The protein below binds the small molecule below.
Small molecule (SMILES): [N-]=[N+]=N[C@@H]1[C@H](O)[C@@H](COP(=O)(O)O)O[C@H]1n1ccc(N)nc1=O

Binding-site contacts:
Ligand atom C17 contacts residue PHE88 of chain 1.B at 3.8 Å (hydrophobic).
Ligand atom N13 contacts residue ARG171 of chain 1.B at 3.0 Å (salt-bridge).
Ligand atom O09 contacts residue THR34 of chain 1.B at 2.2 Å (h-bond).
Ligand atom N23 contacts residue HIS122 of chain 1.B at 2.9 Å (h-bond).
Ligand atom O10 contacts residue TYR70 of chain 1.B at 3.7 Å.
Ligand atom C19 contacts residue PHE119 of chain 1.B at 3.6 Å (hydrophobic).
Ligand atom C12 contacts residue TYR70 of chain 1.B at 3.6 Å (hydrophobic).
Ligand atom C12 contacts residue ARG171 of chain 1.B at 3.7 Å.
Ligand atom N23 contacts residue PHE119 of chain 1.B at 3.6 Å (h-bond).
Ligand atom O01 contacts residue ASP89 of chain 1.B at 2.3 Å (salt-bridge).
Ligand atom O09 contacts residue ILE142 of chain 1.B at 3.9 Å.
Ligand atom C18 contacts residue PHE119 of chain 1.B at 3.9 Å (hydrophobic).
Ligand atom O08 contacts residue ARG174 of chain 1.B at 3.9 Å.
Ligand atom N13 contacts residue ASP89 of chain 1.B at 2.6 Å (salt-bridge).
Ligand atom O07 contacts residue LYS38 of chain 1.B at 3.4 Å (salt-bridge).
Ligand atom N14 contacts residue ARG171 of chain 1.B at 3.0 Å (salt-bridge).
Ligand atom O07 contacts residue ILE142 of chain 1.B at 3.8 Å.
Ligand atom C03 contacts residue ARG171 of chain 1.B at 3.8 Å.
Ligand atom N13 contacts residue VAL194 of chain 1.B at 3.7 Å.
Ligand atom C12 contacts residue ASP89 of chain 1.B at 3.5 Å.
Ligand atom O05 contacts residue ILE142 of chain 1.B at 3.2 Å.
Ligand atom C04 contacts residue TYR70 of chain 1.B at 4.0 Å (hydrophobic).
Ligand atom P06 contacts residue ILE142 of chain 1.B at 4.0 Å.
Ligand atom C18 contacts residue PHE88 of chain 1.B at 3.8 Å (hydrophobic).
Ligand atom N14 contacts residue VAL194 of chain 1.B at 3.9 Å.
Ligand atom P06 contacts residue THR34 of chain 1.B at 3.7 Å.
Ligand atom O08 contacts residue ASP67 of chain 1.B at 3.7 Å.
Ligand atom O09 contacts residue ALA35 of chain 1.B at 3.7 Å.
Ligand atom C17 contacts residue TYR70 of chain 1.B at 3.3 Å (hydrophobic).
Ligand atom C02 contacts residue TYR70 of chain 1.B at 3.6 Å (hydrophobic).
Ligand atom C04 contacts residue ASP67 of chain 1.B at 3.4 Å.
Ligand atom O07 contacts residue PO41 of chain 1.N at 2.8 Å (h-bond).
Ligand atom P06 contacts residue PO41 of chain 1.N at 3.8 Å.
Ligand atom O01 contacts residue ARG171 of chain 1.B at 3.3 Å (salt-bridge).
Ligand atom C11 contacts residue ARG171 of chain 1.B at 3.4 Å.
Ligand atom O07 contacts residue MG1 of chain 1.G at 3.8 Å.
Ligand atom N15 contacts residue ARG171 of chain 1.B at 3.5 Å (salt-bridge).
Ligand atom C02 contacts residue ASP89 of chain 1.B at 3.3 Å.
Ligand atom N14 contacts residue ASP89 of chain 1.B at 3.2 Å (salt-bridge).
Ligand atom O09 contacts residue ARG171 of chain 1.B at 3.4 Å (salt-bridge).

Sequence of chain 1.B:
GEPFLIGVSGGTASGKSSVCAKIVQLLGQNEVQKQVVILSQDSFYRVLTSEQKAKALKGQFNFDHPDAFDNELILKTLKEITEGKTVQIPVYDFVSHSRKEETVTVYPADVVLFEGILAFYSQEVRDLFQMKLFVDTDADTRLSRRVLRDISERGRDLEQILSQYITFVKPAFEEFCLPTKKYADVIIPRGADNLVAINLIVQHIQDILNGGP